Binding-site contacts:
Ligand atom C4 contacts residue GLU166 of chain 1.A at 3.9 Å.
Ligand atom C4 contacts residue PHE140 of chain 1.A at 3.8 Å (hydrophobic).
Ligand atom N contacts residue PHE140 of chain 1.A at 3.9 Å.
Ligand atom O contacts residue ASN142 of chain 1.A at 3.8 Å.
Ligand atom O1 contacts residue HIS164 of chain 1.A at 3.6 Å.
Ligand atom C3 contacts residue SER1 of chain 2.A at 3.7 Å.
Ligand atom C5 contacts residue GLU166 of chain 1.A at 3.4 Å.
Ligand atom CL contacts residue MET165 of chain 1.A at 3.9 Å.
Ligand atom CL contacts residue HIS164 of chain 1.A at 3.7 Å.
Ligand atom N contacts residue SER144 of chain 1.A at 3.6 Å.
Ligand atom O1 contacts residue GLU166 of chain 1.A at 3.1 Å (salt-bridge).
Ligand atom N contacts residue GLU166 of chain 1.A at 3.5 Å.
Ligand atom C14 contacts residue MET165 of chain 1.A at 3.9 Å (hydrophobic).
Ligand atom C14 contacts residue MET49 of chain 1.A at 3.8 Å (hydrophobic).
Ligand atom C contacts residue ASN142 of chain 1.A at 3.8 Å.
Ligand atom C3 contacts residue PHE140 of chain 1.A at 3.4 Å (hydrophobic).
Ligand atom CL contacts residue ASP187 of chain 1.A at 3.1 Å.
Ligand atom C13 contacts residue ARG188 of chain 1.A at 3.8 Å.
Ligand atom C6 contacts residue GLU166 of chain 1.A at 3.7 Å.
Ligand atom C3 contacts residue GLU166 of chain 1.A at 3.7 Å.
Ligand atom C5 contacts residue PHE140 of chain 1.A at 3.4 Å (hydrophobic).
Ligand atom C2 contacts residue ASN142 of chain 1.A at 3.6 Å.
Ligand atom C12 contacts residue ARG188 of chain 1.A at 3.9 Å.
Ligand atom C13 contacts residue MET49 of chain 1.A at 3.6 Å (hydrophobic).
Ligand atom C14 contacts residue HIS164 of chain 1.A at 3.9 Å.
Ligand atom C1 contacts residue ASN142 of chain 1.A at 3.8 Å.
Ligand atom C17 contacts residue ASN142 of chain 1.A at 3.8 Å.
Ligand atom O1 contacts residue MET165 of chain 1.A at 3.1 Å.
Ligand atom C4 contacts residue LEU141 of chain 1.A at 3.5 Å (hydrophobic).
Ligand atom C12 contacts residue GLN189 of chain 1.A at 3.8 Å.
Ligand atom C6 contacts residue HIS163 of chain 1.A at 3.4 Å.
Ligand atom C3 contacts residue LEU141 of chain 1.A at 3.5 Å (hydrophobic).
Ligand atom C4 contacts residue ASN142 of chain 1.A at 3.8 Å.
Ligand atom C3 contacts residue ASN142 of chain 1.A at 3.6 Å.
Ligand atom CL contacts residue HIS41 of chain 1.A at 3.4 Å.
Ligand atom C15 contacts residue HIS41 of chain 1.A at 3.7 Å.
Ligand atom C13 contacts residue MET165 of chain 1.A at 3.7 Å (hydrophobic).
Ligand atom C5 contacts residue LEU141 of chain 1.A at 3.6 Å (hydrophobic).
Ligand atom N contacts residue HIS163 of chain 1.A at 2.8 Å (h-bond).
Ligand atom C15 contacts residue HIS164 of chain 1.A at 3.3 Å.

Sequence of chain 1.A:
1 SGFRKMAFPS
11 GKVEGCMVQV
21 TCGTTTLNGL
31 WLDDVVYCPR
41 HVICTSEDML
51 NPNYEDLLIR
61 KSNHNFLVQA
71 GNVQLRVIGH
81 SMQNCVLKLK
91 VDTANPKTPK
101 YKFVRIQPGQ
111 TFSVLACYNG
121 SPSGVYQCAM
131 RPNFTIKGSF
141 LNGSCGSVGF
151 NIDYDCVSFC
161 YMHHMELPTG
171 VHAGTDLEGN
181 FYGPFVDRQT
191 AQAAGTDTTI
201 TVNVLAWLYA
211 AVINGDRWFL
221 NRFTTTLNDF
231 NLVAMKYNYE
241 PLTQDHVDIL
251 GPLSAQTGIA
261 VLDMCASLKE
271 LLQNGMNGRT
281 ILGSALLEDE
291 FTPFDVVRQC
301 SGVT

This small molecule binds to this protein.
Small molecule (SMILES): COc1ccc2cncc(NC(=O)Cc3cccc(Cl)c3)c2c1

Sequence of chain 2.A:
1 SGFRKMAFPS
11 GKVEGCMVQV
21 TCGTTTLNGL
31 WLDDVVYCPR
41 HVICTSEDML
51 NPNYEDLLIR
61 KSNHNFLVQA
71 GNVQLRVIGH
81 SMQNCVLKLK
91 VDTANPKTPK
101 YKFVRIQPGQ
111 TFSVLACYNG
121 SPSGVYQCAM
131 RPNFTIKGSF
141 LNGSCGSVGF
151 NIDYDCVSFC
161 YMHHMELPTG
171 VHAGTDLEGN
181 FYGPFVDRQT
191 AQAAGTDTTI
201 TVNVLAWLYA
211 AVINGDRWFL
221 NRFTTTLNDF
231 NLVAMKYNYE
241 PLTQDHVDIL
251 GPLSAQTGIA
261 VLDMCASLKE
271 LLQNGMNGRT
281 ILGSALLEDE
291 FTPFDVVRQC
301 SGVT